Binding-site contacts:
Ligand atom C1 contacts residue ASN269 of chain 1.A at 1.4 Å.
Ligand atom C3 contacts residue GLU268 of chain 1.A at 4.2 Å.
Ligand atom C2 contacts residue ASN269 of chain 1.A at 2.5 Å.
Ligand atom C8 contacts residue GLU268 of chain 1.A at 3.4 Å.
Ligand atom C1 contacts residue GLU268 of chain 1.A at 4.4 Å.
Ligand atom C7 contacts residue ASN267 of chain 1.A at 4.4 Å.
Ligand atom C2 contacts residue GLU268 of chain 1.A at 4.0 Å.
Ligand atom C7 contacts residue GLU268 of chain 1.A at 3.6 Å.
Ligand atom N2 contacts residue GLU268 of chain 1.A at 3.0 Å (salt-bridge).
Ligand atom C7 contacts residue ASN269 of chain 1.A at 3.8 Å.
Ligand atom C5 contacts residue ASN269 of chain 1.A at 3.7 Å.
Ligand atom O7 contacts residue ASN269 of chain 1.A at 4.3 Å.
Ligand atom C4 contacts residue ASN269 of chain 1.A at 4.2 Å.
Ligand atom N2 contacts residue ASN269 of chain 1.A at 2.9 Å (h-bond).
Ligand atom O5 contacts residue ASN269 of chain 1.A at 2.4 Å (h-bond).
Ligand atom C3 contacts residue ASN269 of chain 1.A at 3.8 Å.
Ligand atom C8 contacts residue ASN267 of chain 1.A at 3.9 Å.

A protein and the small-molecule ligand that binds it are described below.
Small molecule (SMILES): CC(=O)N[C@@H]1[C@@H](O)[C@H](O)[C@@H](CO)O[C@H]1O

Sequence of chain 1.A:
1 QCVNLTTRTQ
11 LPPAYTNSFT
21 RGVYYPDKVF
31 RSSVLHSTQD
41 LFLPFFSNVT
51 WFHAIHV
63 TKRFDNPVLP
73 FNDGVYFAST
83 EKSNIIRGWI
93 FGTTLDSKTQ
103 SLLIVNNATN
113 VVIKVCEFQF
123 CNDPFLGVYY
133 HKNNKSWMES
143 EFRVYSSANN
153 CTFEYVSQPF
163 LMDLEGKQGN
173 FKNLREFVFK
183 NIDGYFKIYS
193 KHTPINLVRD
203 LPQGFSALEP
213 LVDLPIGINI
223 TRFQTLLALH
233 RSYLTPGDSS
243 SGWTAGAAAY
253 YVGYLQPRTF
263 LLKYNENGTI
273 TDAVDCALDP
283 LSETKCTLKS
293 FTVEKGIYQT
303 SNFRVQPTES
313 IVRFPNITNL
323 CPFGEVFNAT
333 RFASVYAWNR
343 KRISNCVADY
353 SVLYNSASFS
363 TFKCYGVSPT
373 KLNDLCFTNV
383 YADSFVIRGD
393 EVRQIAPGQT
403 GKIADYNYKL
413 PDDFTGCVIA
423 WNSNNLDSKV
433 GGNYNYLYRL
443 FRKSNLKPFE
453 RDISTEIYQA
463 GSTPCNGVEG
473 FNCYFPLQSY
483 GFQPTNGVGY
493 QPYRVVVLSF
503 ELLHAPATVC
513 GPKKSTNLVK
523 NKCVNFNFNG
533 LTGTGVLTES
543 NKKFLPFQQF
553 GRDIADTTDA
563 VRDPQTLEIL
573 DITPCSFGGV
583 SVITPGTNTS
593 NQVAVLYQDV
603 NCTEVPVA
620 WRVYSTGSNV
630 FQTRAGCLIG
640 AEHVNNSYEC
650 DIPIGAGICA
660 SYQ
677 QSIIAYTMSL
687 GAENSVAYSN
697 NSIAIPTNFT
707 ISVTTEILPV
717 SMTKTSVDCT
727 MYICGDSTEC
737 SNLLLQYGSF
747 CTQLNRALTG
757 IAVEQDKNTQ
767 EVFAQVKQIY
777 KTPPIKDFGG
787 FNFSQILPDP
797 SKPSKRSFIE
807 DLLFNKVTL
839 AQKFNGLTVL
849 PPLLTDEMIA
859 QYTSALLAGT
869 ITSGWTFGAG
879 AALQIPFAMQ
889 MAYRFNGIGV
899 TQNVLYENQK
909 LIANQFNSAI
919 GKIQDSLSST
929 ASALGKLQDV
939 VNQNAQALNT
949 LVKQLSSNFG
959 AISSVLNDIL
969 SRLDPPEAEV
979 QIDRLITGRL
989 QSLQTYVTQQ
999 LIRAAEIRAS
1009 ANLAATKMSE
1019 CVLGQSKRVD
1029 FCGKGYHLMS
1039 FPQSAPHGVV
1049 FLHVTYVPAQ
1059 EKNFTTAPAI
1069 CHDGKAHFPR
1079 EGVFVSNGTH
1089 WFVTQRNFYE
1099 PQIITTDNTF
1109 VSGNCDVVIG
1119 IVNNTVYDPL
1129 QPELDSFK